Binding-site contacts:
Ligand atom C contacts residue ARG270 of chain 2.A at 3.7 Å.
Ligand atom CE contacts residue PHE254 of chain 2.A at 4.0 Å (hydrophobic).
Ligand atom N contacts residue ASP21 of chain 2.C at 2.9 Å (salt-bridge).
Ligand atom CA contacts residue SER23 of chain 2.C at 3.4 Å.
Ligand atom CE contacts residue PHE213 of chain 2.A at 3.7 Å (hydrophobic).
Ligand atom CG contacts residue PHE156 of chain 2.C at 3.6 Å (hydrophobic).
Ligand atom OXT contacts residue ASP21 of chain 2.C at 3.8 Å.
Ligand atom CB contacts residue LEU17 of chain 2.C at 3.8 Å (hydrophobic).
Ligand atom C contacts residue SER23 of chain 2.C at 3.5 Å.
Ligand atom CA contacts residue ASP210 of chain 2.A at 3.4 Å.
Ligand atom CA contacts residue ASP21 of chain 2.C at 4.2 Å.
Ligand atom C contacts residue SER269 of chain 2.A at 3.4 Å.
Ligand atom CE contacts residue THR155 of chain 2.C at 4.4 Å.
Ligand atom O contacts residue ARG270 of chain 2.A at 3.9 Å.
Ligand atom OXT contacts residue TRP217 of chain 2.A at 3.1 Å.
Ligand atom N contacts residue ARG270 of chain 2.A at 4.3 Å.
Ligand atom OXT contacts residue ARG270 of chain 2.A at 2.5 Å (salt-bridge).
Ligand atom SD contacts residue PHE213 of chain 2.A at 4.2 Å.
Ligand atom CB contacts residue PHE156 of chain 2.C at 4.2 Å (hydrophobic).
Ligand atom CG contacts residue THR155 of chain 2.C at 3.7 Å.
Ligand atom CE contacts residue ASP210 of chain 2.A at 2.9 Å.
Ligand atom C contacts residue TRP217 of chain 2.A at 3.3 Å (hydrophobic).
Ligand atom O contacts residue SER269 of chain 2.A at 2.6 Å (h-bond).
Ligand atom CB contacts residue SER23 of chain 2.C at 3.2 Å.
Ligand atom CG contacts residue LEU17 of chain 2.C at 4.1 Å (hydrophobic).
Ligand atom OXT contacts residue SER23 of chain 2.C at 3.2 Å (h-bond).
Ligand atom CB contacts residue PHE213 of chain 2.A at 4.1 Å (hydrophobic).
Ligand atom C contacts residue ASP210 of chain 2.A at 4.3 Å.
Ligand atom CA contacts residue TRP217 of chain 2.A at 3.8 Å (hydrophobic).
Ligand atom CE contacts residue ASN215 of chain 2.A at 3.5 Å.
Ligand atom SD contacts residue 5FD1 of chain 2.I at 3.3 Å (h-bond).
Ligand atom OXT contacts residue SER269 of chain 2.A at 3.4 Å (h-bond).
Ligand atom O contacts residue TRP217 of chain 2.A at 3.6 Å.
Ligand atom N contacts residue TRP217 of chain 2.A at 3.9 Å.
Ligand atom SD contacts residue THR155 of chain 2.C at 3.0 Å (h-bond).
Ligand atom N contacts residue ASP210 of chain 2.A at 2.6 Å (salt-bridge).
Ligand atom O contacts residue PHE156 of chain 2.C at 4.3 Å.
Ligand atom CG contacts residue 5FD1 of chain 2.I at 3.8 Å.
Ligand atom N contacts residue SER23 of chain 2.C at 2.9 Å (h-bond).
Ligand atom CE contacts residue 5FD1 of chain 2.I at 3.4 Å.

The small molecule below binds the protein below.
Small molecule (SMILES): CSCC[C@H](N)C(=O)O

Sequence of chain 2.C:
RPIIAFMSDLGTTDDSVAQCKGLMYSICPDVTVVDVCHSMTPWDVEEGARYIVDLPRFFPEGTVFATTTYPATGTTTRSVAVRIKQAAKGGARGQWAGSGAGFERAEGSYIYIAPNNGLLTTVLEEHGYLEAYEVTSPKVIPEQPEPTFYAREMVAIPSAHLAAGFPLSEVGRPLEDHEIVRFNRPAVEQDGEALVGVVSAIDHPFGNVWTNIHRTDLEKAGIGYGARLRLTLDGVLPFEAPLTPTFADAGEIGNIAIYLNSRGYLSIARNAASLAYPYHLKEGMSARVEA

Sequence of chain 2.A:
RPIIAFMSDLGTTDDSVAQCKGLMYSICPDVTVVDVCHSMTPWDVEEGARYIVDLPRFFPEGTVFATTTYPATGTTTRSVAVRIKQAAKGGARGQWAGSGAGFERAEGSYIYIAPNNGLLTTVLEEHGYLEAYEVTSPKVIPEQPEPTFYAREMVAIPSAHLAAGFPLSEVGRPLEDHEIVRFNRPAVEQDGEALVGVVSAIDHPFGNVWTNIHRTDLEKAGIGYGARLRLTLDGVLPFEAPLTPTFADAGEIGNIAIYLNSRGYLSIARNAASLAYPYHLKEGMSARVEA